This small molecule binds to this protein.
Small molecule (SMILES): CC(=O)N[C@@H]1[C@@H](O)[C@H](O)[C@@H](CO)O[C@H]1O

Sequence of chain 1.A:
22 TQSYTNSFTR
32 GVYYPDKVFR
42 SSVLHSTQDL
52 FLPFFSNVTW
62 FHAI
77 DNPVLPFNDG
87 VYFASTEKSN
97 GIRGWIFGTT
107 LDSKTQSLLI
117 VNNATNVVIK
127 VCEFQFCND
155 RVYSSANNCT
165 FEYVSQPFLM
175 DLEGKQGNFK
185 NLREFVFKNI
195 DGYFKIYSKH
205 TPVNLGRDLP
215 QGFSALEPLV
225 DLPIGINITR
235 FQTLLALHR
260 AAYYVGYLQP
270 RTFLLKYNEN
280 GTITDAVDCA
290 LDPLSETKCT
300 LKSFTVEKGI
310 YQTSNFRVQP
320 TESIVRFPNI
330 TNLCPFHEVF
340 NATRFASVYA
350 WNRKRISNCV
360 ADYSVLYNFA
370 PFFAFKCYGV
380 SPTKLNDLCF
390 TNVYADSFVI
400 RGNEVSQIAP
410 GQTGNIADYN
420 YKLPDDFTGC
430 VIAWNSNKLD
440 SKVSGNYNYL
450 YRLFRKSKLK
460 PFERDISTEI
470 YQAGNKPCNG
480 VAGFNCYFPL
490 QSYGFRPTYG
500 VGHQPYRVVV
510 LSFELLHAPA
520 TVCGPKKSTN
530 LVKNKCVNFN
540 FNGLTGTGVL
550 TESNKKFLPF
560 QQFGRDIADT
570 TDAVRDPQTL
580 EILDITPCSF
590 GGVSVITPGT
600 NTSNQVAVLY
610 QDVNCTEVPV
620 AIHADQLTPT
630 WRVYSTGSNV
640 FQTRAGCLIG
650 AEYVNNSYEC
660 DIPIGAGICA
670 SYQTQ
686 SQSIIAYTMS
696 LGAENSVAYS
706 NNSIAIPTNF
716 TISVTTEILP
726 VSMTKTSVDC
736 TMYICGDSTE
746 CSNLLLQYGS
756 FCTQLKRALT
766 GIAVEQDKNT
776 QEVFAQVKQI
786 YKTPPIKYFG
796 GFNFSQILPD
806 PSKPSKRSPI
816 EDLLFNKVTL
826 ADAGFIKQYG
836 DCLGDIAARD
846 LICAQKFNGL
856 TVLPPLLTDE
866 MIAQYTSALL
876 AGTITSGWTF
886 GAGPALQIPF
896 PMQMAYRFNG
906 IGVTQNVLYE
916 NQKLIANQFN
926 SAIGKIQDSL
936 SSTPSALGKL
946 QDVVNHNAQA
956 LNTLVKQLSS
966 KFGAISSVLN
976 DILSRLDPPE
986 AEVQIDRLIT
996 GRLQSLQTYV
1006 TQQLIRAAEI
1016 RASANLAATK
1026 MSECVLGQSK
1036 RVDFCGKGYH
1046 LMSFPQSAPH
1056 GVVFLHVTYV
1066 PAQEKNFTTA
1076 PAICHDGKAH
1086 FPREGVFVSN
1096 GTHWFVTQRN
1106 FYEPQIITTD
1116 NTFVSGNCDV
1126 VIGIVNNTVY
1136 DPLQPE

Binding-site contacts:
Ligand atom C2 contacts residue ASN119 of chain 1.A at 2.4 Å.
Ligand atom C6 contacts residue ASN122 of chain 1.A at 4.0 Å.
Ligand atom C1 contacts residue ASN119 of chain 1.A at 1.4 Å.
Ligand atom O6 contacts residue ASN122 of chain 1.A at 2.8 Å (h-bond).
Ligand atom O5 contacts residue THR121 of chain 1.A at 3.0 Å (h-bond).
Ligand atom C5 contacts residue ASN119 of chain 1.A at 3.7 Å.
Ligand atom C1 contacts residue ASN122 of chain 1.A at 4.3 Å.
Ligand atom O5 contacts residue ASN122 of chain 1.A at 3.4 Å (h-bond).
Ligand atom O7 contacts residue ASN119 of chain 1.A at 3.0 Å (h-bond).
Ligand atom C7 contacts residue ASN119 of chain 1.A at 3.1 Å.
Ligand atom C1 contacts residue THR121 of chain 1.A at 4.1 Å.
Ligand atom C6 contacts residue THR121 of chain 1.A at 3.2 Å.
Ligand atom C8 contacts residue ASN119 of chain 1.A at 4.2 Å.
Ligand atom N2 contacts residue ASN119 of chain 1.A at 2.9 Å (h-bond).
Ligand atom O6 contacts residue THR121 of chain 1.A at 2.4 Å (h-bond).
Ligand atom C4 contacts residue ASN119 of chain 1.A at 4.2 Å.
Ligand atom O5 contacts residue ASN119 of chain 1.A at 2.4 Å (h-bond).
Ligand atom C5 contacts residue ASN122 of chain 1.A at 4.2 Å.
Ligand atom C3 contacts residue ASN119 of chain 1.A at 3.8 Å.
Ligand atom C5 contacts residue THR121 of chain 1.A at 3.7 Å.
Ligand atom C7 contacts residue VAL124 of chain 1.A at 4.2 Å (hydrophobic).
Ligand atom O7 contacts residue VAL124 of chain 1.A at 3.3 Å.
Ligand atom C8 contacts residue VAL124 of chain 1.A at 4.4 Å (hydrophobic).